A small-molecule ligand and the protein it binds are described below.
Small molecule (SMILES): CNCCN(C)c1cc(C#N)cc(CCc2cc(C)cc(N)n2)c1

Sequence of chain 1.A:
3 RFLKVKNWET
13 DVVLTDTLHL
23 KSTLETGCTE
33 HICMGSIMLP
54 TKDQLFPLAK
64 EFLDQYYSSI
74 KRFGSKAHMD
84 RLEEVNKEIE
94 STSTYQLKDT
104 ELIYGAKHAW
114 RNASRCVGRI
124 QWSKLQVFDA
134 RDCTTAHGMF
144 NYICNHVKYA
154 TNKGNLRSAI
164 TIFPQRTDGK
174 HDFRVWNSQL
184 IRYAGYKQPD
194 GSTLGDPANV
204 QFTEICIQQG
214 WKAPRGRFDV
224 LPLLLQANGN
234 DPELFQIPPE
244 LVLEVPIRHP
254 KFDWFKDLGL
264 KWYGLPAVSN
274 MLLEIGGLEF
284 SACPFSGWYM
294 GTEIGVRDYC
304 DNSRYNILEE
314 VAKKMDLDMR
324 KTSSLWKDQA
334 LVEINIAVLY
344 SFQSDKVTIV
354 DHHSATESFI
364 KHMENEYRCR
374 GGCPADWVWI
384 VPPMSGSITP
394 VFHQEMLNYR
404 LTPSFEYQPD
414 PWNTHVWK

Binding-site contacts:
Ligand atom C03 contacts residue HEM1 of chain 1.C at 3.4 Å.
Ligand atom C14 contacts residue ARG185 of chain 1.A at 3.6 Å.
Ligand atom C04 contacts residue HEM1 of chain 1.C at 3.9 Å.
Ligand atom C12 contacts residue GLN182 of chain 1.A at 3.5 Å.
Ligand atom N22 contacts residue HEM1 of chain 1.C at 2.6 Å (h-bond).
Ligand atom C17 contacts residue GLN182 of chain 1.A at 3.8 Å.
Ligand atom C23 contacts residue H4B1 of chain 1.D at 3.5 Å.
Ligand atom N01 contacts residue GLU296 of chain 1.A at 2.5 Å (salt-bridge).
Ligand atom N19 contacts residue HEM1 of chain 1.C at 3.5 Å (h-bond).
Ligand atom C07 contacts residue PHE288 of chain 1.A at 3.6 Å (hydrophobic).
Ligand atom N18 contacts residue SER181 of chain 1.A at 3.5 Å (h-bond).
Ligand atom C02 contacts residue HEM1 of chain 1.C at 3.7 Å.
Ligand atom C21 contacts residue HEM1 of chain 1.C at 3.5 Å.
Ligand atom C19 contacts residue GLU296 of chain 1.A at 3.8 Å.
Ligand atom N02 contacts residue TYR292 of chain 1.A at 3.6 Å.
Ligand atom N22 contacts residue H4B1 of chain 1.D at 2.8 Å (h-bond).
Ligand atom C06 contacts residue GLU296 of chain 1.A at 3.4 Å.
Ligand atom C07 contacts residue HEM1 of chain 1.C at 3.4 Å.
Ligand atom C16 contacts residue HEM1 of chain 1.C at 3.1 Å.
Ligand atom C17 contacts residue ARG185 of chain 1.A at 3.5 Å.
Ligand atom C15 contacts residue HEM1 of chain 1.C at 3.3 Å.
Ligand atom C21 contacts residue H4B1 of chain 1.D at 3.2 Å.
Ligand atom C03 contacts residue PRO269 of chain 1.A at 3.8 Å (hydrophobic).
Ligand atom C09 contacts residue GLU296 of chain 1.A at 3.7 Å.
Ligand atom C08 contacts residue HEM1 of chain 1.C at 3.5 Å.
Ligand atom N02 contacts residue GLU296 of chain 1.A at 2.7 Å (salt-bridge).
Ligand atom C23 contacts residue HEM1 of chain 1.C at 3.5 Å.
Ligand atom C09 contacts residue GLN182 of chain 1.A at 3.8 Å.
Ligand atom C21 contacts residue ARG300 of chain 1.A at 3.4 Å.
Ligand atom C02 contacts residue GLU296 of chain 1.A at 3.4 Å.
Ligand atom N18 contacts residue GLN182 of chain 1.A at 3.8 Å.
Ligand atom C08 contacts residue GLU296 of chain 1.A at 3.4 Å.
Ligand atom C16 contacts residue GLU296 of chain 1.A at 3.8 Å.
Ligand atom C05 contacts residue VAL271 of chain 1.A at 3.6 Å (hydrophobic).
Ligand atom C11 contacts residue HEM1 of chain 1.C at 3.8 Å.
Ligand atom C02 contacts residue PRO269 of chain 1.A at 3.8 Å (hydrophobic).
Ligand atom C07 contacts residue GLY290 of chain 1.A at 3.7 Å.
Ligand atom N02 contacts residue TRP291 of chain 1.A at 2.9 Å (h-bond).
Ligand atom N18 contacts residue ARG185 of chain 1.A at 3.5 Å.
Ligand atom N02 contacts residue HEM1 of chain 1.C at 3.5 Å.